The small molecule below binds the protein below.
Small molecule (SMILES): CC(C)C[C@@H](CO)NC(=O)[C@H](C)NC(=O)[C@@H](N)CCC(N)=O

Binding-site contacts:
Ligand atom CB contacts residue THR1 of chain 1.K at 2.5 Å.
Ligand atom NE2 contacts residue MYR1 of chain 1.SA at 3.4 Å.
Ligand atom CD2 contacts residue ALA20 of chain 1.K at 3.9 Å (hydrophobic).
Ligand atom N contacts residue MYR1 of chain 1.SA at 3.8 Å.
Ligand atom O contacts residue GLY47 of chain 1.K at 3.3 Å (h-bond).
Ligand atom CA contacts residue THR1 of chain 1.K at 2.1 Å.
Ligand atom C contacts residue MYR1 of chain 1.SA at 3.0 Å.
Ligand atom CG contacts residue MYR1 of chain 1.SA at 3.9 Å.
Ligand atom CB contacts residue MYR1 of chain 1.SA at 3.7 Å.
Ligand atom CD1 contacts residue MET45 of chain 1.K at 3.7 Å (hydrophobic).
Ligand atom CA contacts residue GLY47 of chain 1.K at 3.4 Å.
Ligand atom CA contacts residue GLY47 of chain 1.K at 3.6 Å.
Ligand atom C contacts residue THR21 of chain 1.K at 3.8 Å.
Ligand atom CB contacts residue THR21 of chain 1.K at 4.0 Å.
Ligand atom C contacts residue THR1 of chain 1.K at 3.9 Å.
Ligand atom O contacts residue THR1 of chain 1.K at 3.9 Å.
Ligand atom CG contacts residue ASP126 of chain 1.L at 3.7 Å.
Ligand atom CD2 contacts residue ALA49 of chain 1.K at 3.6 Å (hydrophobic).
Ligand atom N contacts residue ASP126 of chain 1.L at 3.5 Å (salt-bridge).
Ligand atom C contacts residue GLY47 of chain 1.K at 3.5 Å.
Ligand atom CD contacts residue ASP126 of chain 1.L at 3.9 Å.
Ligand atom O contacts residue THR21 of chain 1.K at 3.4 Å (h-bond).
Ligand atom N contacts residue THR21 of chain 1.K at 2.9 Å (h-bond).
Ligand atom OE1 contacts residue ASP126 of chain 1.L at 3.9 Å.
Ligand atom CA contacts residue THR21 of chain 1.K at 3.6 Å.
Ligand atom N contacts residue GLY47 of chain 1.K at 2.7 Å (h-bond).
Ligand atom O contacts residue ALA49 of chain 1.K at 3.6 Å (h-bond).
Ligand atom CA contacts residue MYR1 of chain 1.SA at 2.5 Å.
Ligand atom CB contacts residue GLY47 of chain 1.K at 3.5 Å.
Ligand atom CG contacts residue GLY47 of chain 1.K at 3.5 Å.
Ligand atom NE2 contacts residue ALA22 of chain 1.K at 3.1 Å.
Ligand atom CD1 contacts residue LYS33 of chain 1.K at 3.9 Å.
Ligand atom O contacts residue MYR1 of chain 1.SA at 2.9 Å.
Ligand atom N contacts residue THR1 of chain 1.K at 3.2 Å (h-bond).
Ligand atom CB contacts residue GLY47 of chain 1.K at 3.9 Å.
Ligand atom CA contacts residue THR21 of chain 1.K at 3.9 Å.
Ligand atom C contacts residue THR1 of chain 1.K at 0.9 Å.
Ligand atom N contacts residue MYR1 of chain 1.SA at 1.3 Å.
Ligand atom CG contacts residue ALA49 of chain 1.K at 3.8 Å (hydrophobic).
Ligand atom O contacts residue THR1 of chain 1.K at 1.8 Å (h-bond).

Sequence of chain 1.K:
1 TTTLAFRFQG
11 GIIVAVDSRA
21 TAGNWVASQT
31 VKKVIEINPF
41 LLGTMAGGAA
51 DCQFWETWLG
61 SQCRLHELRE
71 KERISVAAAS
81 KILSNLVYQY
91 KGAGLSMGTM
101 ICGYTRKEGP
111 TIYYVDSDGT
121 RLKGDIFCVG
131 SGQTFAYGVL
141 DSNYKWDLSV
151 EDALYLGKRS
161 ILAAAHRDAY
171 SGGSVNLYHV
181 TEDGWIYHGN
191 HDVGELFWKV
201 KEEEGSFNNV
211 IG

Sequence of chain 1.L:
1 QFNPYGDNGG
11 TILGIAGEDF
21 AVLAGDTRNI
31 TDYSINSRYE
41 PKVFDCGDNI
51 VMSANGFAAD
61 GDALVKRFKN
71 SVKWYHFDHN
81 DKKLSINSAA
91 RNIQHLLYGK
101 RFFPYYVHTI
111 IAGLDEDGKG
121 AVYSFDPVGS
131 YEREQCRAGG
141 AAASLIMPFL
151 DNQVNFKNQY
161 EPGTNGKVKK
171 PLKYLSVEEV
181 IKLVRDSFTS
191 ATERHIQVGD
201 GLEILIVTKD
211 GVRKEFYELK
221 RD